Binding-site contacts:
Ligand atom C7 contacts residue HIS113 of chain 1.H at 3.8 Å.
Ligand atom C2 contacts residue SER115 of chain 1.H at 4.0 Å.
Ligand atom C6 contacts residue ASN73 of chain 1.H at 3.9 Å.
Ligand atom C8 contacts residue SER477 of chain 1.B at 3.8 Å.
Ligand atom C4 contacts residue ALA475 of chain 1.B at 4.1 Å (hydrophobic).
Ligand atom C7 contacts residue SER477 of chain 1.B at 3.5 Å.
Ligand atom C1 contacts residue SER115 of chain 1.H at 3.6 Å.
Ligand atom O5 contacts residue ASN48 of chain 1.H at 2.4 Å (h-bond).
Ligand atom O5 contacts residue TYR67 of chain 1.H at 4.1 Å.
Ligand atom O3 contacts residue SER477 of chain 1.B at 3.1 Å (h-bond).
Ligand atom C8 contacts residue HIS113 of chain 1.H at 3.6 Å.
Ligand atom O7 contacts residue SER477 of chain 1.B at 3.1 Å (h-bond).
Ligand atom O7 contacts residue HIS113 of chain 1.H at 3.3 Å (h-bond).
Ligand atom C8 contacts residue TYR125 of chain 1.H at 3.9 Å (hydrophobic).
Ligand atom N2 contacts residue ASN48 of chain 1.H at 2.8 Å (h-bond).
Ligand atom C1 contacts residue ASN48 of chain 1.H at 1.4 Å.
Ligand atom C7 contacts residue ASN48 of chain 1.H at 3.2 Å.
Ligand atom C1 contacts residue ARG65 of chain 1.H at 4.1 Å.
Ligand atom N2 contacts residue SER115 of chain 1.H at 3.2 Å.
Ligand atom C8 contacts residue SER115 of chain 1.H at 3.9 Å.
Ligand atom C3 contacts residue SER477 of chain 1.B at 4.2 Å.
Ligand atom O7 contacts residue ASN48 of chain 1.H at 3.3 Å (h-bond).
Ligand atom C8 contacts residue CYS114 of chain 1.H at 3.4 Å (hydrophobic).
Ligand atom O5 contacts residue ARG65 of chain 1.H at 3.6 Å.
Ligand atom C3 contacts residue ASN48 of chain 1.H at 3.8 Å.
Ligand atom C5 contacts residue ASN48 of chain 1.H at 3.7 Å.
Ligand atom O4 contacts residue ASN487 of chain 1.B at 4.0 Å.
Ligand atom O7 contacts residue ARG65 of chain 1.H at 3.2 Å (salt-bridge).
Ligand atom N2 contacts residue SER477 of chain 1.B at 3.7 Å.
Ligand atom O6 contacts residue ASN73 of chain 1.H at 2.9 Å (h-bond).
Ligand atom O6 contacts residue TYR67 of chain 1.H at 3.7 Å.
Ligand atom C2 contacts residue ASN48 of chain 1.H at 2.5 Å.
Ligand atom C2 contacts residue GLY476 of chain 1.B at 4.1 Å.
Ligand atom C3 contacts residue ASN487 of chain 1.B at 4.1 Å.
Ligand atom C7 contacts residue SER115 of chain 1.H at 4.0 Å.
Ligand atom O7 contacts residue ASN487 of chain 1.B at 3.7 Å.
Ligand atom O6 contacts residue ARG65 of chain 1.H at 3.4 Å (salt-bridge).
Ligand atom O6 contacts residue ALA475 of chain 1.B at 3.7 Å.
Ligand atom C6 contacts residue TYR67 of chain 1.H at 3.4 Å (hydrophobic).
Ligand atom O7 contacts residue GLY476 of chain 1.B at 3.5 Å.

The small molecule below binds the protein below.
Small molecule (SMILES): CC(=O)N[C@H]1[C@H](O[C@H]2[C@H](O)[C@@H](NC(C)=O)CO[C@@H]2CO)O[C@H](CO)[C@@H](O[C@@H]2O[C@H](CO)[C@@H](O)[C@H](O)[C@@H]2O)[C@@H]1O

Sequence of chain 1.H:
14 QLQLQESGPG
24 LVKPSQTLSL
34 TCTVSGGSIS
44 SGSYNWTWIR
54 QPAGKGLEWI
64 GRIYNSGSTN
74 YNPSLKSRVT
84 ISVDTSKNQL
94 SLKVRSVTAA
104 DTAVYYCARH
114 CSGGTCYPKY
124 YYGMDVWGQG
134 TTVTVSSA

Sequence of chain 1.B:
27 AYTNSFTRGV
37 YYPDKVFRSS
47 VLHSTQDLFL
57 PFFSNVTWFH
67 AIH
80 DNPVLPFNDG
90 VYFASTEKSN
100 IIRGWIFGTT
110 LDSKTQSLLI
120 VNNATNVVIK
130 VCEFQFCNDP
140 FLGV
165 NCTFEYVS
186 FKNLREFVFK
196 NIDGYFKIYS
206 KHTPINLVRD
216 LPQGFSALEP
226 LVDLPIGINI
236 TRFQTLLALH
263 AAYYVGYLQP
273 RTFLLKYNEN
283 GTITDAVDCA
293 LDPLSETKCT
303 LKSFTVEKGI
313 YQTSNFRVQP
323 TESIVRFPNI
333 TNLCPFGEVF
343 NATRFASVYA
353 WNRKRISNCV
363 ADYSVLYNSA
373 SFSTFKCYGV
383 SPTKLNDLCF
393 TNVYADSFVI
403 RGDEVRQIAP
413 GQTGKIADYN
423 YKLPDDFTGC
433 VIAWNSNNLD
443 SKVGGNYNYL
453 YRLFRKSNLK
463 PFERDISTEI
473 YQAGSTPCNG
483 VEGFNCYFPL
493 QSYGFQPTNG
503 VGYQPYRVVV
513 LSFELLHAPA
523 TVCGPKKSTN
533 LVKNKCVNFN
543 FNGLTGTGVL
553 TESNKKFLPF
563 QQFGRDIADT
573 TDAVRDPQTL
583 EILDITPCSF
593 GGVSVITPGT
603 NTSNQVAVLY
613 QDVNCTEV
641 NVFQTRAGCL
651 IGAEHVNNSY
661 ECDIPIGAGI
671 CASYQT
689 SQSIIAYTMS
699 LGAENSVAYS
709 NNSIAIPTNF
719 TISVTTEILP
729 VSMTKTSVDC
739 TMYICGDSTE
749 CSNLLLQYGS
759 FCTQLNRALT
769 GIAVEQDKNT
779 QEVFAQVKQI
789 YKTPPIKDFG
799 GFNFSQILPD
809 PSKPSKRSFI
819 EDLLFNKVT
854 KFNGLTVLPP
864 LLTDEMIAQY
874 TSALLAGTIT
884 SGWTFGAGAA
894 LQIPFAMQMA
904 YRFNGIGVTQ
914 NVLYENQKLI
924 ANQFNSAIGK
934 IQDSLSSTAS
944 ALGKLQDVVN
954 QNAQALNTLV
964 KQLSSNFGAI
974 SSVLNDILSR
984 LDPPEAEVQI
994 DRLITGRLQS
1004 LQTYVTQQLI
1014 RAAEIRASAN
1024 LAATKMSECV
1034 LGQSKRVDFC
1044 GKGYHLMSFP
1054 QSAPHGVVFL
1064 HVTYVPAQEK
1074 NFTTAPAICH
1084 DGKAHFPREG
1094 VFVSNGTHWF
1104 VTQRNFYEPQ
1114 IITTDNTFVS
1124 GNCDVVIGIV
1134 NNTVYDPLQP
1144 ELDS